Sequence of chain 1.I:
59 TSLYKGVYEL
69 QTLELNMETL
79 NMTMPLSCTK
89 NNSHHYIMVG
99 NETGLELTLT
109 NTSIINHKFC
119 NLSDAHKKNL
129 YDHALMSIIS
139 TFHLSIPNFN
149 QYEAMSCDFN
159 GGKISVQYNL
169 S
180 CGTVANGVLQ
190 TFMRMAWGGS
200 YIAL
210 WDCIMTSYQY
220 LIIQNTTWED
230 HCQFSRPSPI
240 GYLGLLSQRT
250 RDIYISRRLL

This small molecule binds to this protein.
Small molecule (SMILES): CC(=O)N[C@H]1[C@H](O[C@H]2[C@H](O)[C@@H](NC(C)=O)CO[C@@H]2CO)O[C@H](CO)[C@@H](O[C@@H]2O[C@H](CO)[C@@H](O)[C@H](O)[C@@H]2O)[C@@H]1O

Sequence of chain 1.J:
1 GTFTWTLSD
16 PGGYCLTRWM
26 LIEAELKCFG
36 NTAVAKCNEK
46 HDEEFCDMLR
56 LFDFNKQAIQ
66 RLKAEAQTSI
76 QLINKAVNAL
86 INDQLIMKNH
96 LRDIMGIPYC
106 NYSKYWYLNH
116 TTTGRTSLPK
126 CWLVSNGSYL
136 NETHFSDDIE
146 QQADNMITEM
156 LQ

Binding-site contacts:
Ligand atom C2 contacts residue TRP24 of chain 1.J at 3.9 Å (hydrophobic).
Ligand atom C7 contacts residue ASN79 of chain 1.I at 3.5 Å.
Ligand atom C5 contacts residue THR77 of chain 1.I at 4.4 Å.
Ligand atom C8 contacts residue ASN79 of chain 1.I at 4.5 Å.
Ligand atom O7 contacts residue TRP227 of chain 1.I at 4.5 Å.
Ligand atom O2 contacts residue TRP24 of chain 1.J at 3.1 Å.
Ligand atom C1 contacts residue TRP24 of chain 1.J at 3.7 Å (hydrophobic).
Ligand atom C8 contacts residue ASN99 of chain 1.I at 3.7 Å.
Ligand atom O5 contacts residue THR77 of chain 1.I at 3.6 Å.
Ligand atom C5 contacts residue TRP24 of chain 1.J at 4.5 Å (hydrophobic).
Ligand atom C2 contacts residue GLU76 of chain 1.I at 4.0 Å.
Ligand atom O7 contacts residue ASN79 of chain 1.I at 3.7 Å.
Ligand atom O5 contacts residue GLU76 of chain 1.I at 3.7 Å.
Ligand atom C6 contacts residue ASN79 of chain 1.I at 4.1 Å.
Ligand atom C1 contacts residue ASN79 of chain 1.I at 1.4 Å.
Ligand atom C1 contacts residue GLU76 of chain 1.I at 3.8 Å.
Ligand atom C5 contacts residue TRP24 of chain 1.J at 4.4 Å (hydrophobic).
Ligand atom C6 contacts residue THR77 of chain 1.I at 3.7 Å.
Ligand atom O4 contacts residue TRP24 of chain 1.J at 3.1 Å.
Ligand atom C5 contacts residue ASN79 of chain 1.I at 3.5 Å.
Ligand atom N2 contacts residue ASN99 of chain 1.I at 4.4 Å.
Ligand atom C4 contacts residue TRP24 of chain 1.J at 4.3 Å (hydrophobic).
Ligand atom C4 contacts residue ASN79 of chain 1.I at 4.3 Å.
Ligand atom O5 contacts residue TRP24 of chain 1.J at 3.4 Å.
Ligand atom O3 contacts residue TRP24 of chain 1.J at 4.5 Å.
Ligand atom N2 contacts residue ASN79 of chain 1.I at 2.9 Å (h-bond).
Ligand atom C5 contacts residue MET80 of chain 1.I at 4.0 Å (hydrophobic).
Ligand atom C7 contacts residue GLU76 of chain 1.I at 4.0 Å.
Ligand atom C8 contacts residue TRP227 of chain 1.I at 3.5 Å (hydrophobic).
Ligand atom C3 contacts residue ASN79 of chain 1.I at 3.8 Å.
Ligand atom O5 contacts residue MET80 of chain 1.I at 4.3 Å.
Ligand atom C1 contacts residue MET80 of chain 1.I at 4.5 Å (hydrophobic).
Ligand atom C2 contacts residue ASN79 of chain 1.I at 2.5 Å.
Ligand atom C6 contacts residue TRP24 of chain 1.J at 4.4 Å (hydrophobic).
Ligand atom O6 contacts residue THR77 of chain 1.I at 3.1 Å (h-bond).
Ligand atom C6 contacts residue MET80 of chain 1.I at 4.3 Å (hydrophobic).
Ligand atom O7 contacts residue GLU76 of chain 1.I at 2.9 Å (salt-bridge).
Ligand atom O6 contacts residue MET80 of chain 1.I at 3.6 Å.
Ligand atom O6 contacts residue ASN79 of chain 1.I at 3.6 Å (h-bond).
Ligand atom O5 contacts residue ASN79 of chain 1.I at 2.4 Å (h-bond).